Binding-site contacts:
Ligand atom OD2 contacts residue LYS339 of chain 5.A at 3.6 Å.
Ligand atom C contacts residue HIS446 of chain 5.A at 3.4 Å.
Ligand atom CB contacts residue GLN245 of chain 5.B at 3.6 Å.
Ligand atom CE2 contacts residue HIS446 of chain 5.A at 3.5 Å.
Ligand atom CE2 contacts residue MET179 of chain 5.B at 3.7 Å (hydrophobic).
Ligand atom CE2 contacts residue MET179 of chain 5.B at 3.9 Å (hydrophobic).
Ligand atom OH contacts residue THR445 of chain 5.A at 3.2 Å.
Ligand atom O contacts residue ARG450 of chain 5.A at 3.3 Å (salt-bridge).
Ligand atom CG2 contacts residue GLU155 of chain 5.A at 3.7 Å.
Ligand atom OH contacts residue MET179 of chain 5.B at 3.3 Å (h-bond).
Ligand atom CG1 contacts residue PHE451 of chain 5.A at 3.4 Å (hydrophobic).
Ligand atom CG contacts residue LYS339 of chain 5.A at 3.8 Å.
Ligand atom CE1 contacts residue PRO180 of chain 5.B at 3.2 Å (hydrophobic).
Ligand atom CE1 contacts residue THR445 of chain 5.A at 3.3 Å.
Ligand atom CD1 contacts residue PRO180 of chain 5.B at 3.4 Å (hydrophobic).
Ligand atom CZ contacts residue ASP172 of chain 5.B at 3.6 Å.
Ligand atom CB contacts residue LYS339 of chain 5.A at 2.9 Å.
Ligand atom CG1 contacts residue GLU155 of chain 5.A at 3.8 Å.
Ligand atom OD1 contacts residue GLU155 of chain 5.A at 3.8 Å.
Ligand atom OH contacts residue LEU239 of chain 5.B at 3.8 Å.
Ligand atom CG contacts residue ARG450 of chain 5.A at 3.5 Å.
Ligand atom CA contacts residue LYS339 of chain 5.A at 3.1 Å.
Ligand atom O contacts residue HIS446 of chain 5.A at 2.8 Å.
Ligand atom CB contacts residue ARG450 of chain 5.A at 3.6 Å.
Ligand atom N contacts residue LYS328 of chain 5.B at 3.8 Å.
Ligand atom CG contacts residue GLU155 of chain 5.A at 3.8 Å.
Ligand atom CG2 contacts residue LEU145 of chain 5.A at 3.8 Å (hydrophobic).
Ligand atom CZ contacts residue ARG149 of chain 5.A at 3.8 Å.
Ligand atom ND2 contacts residue GLU155 of chain 5.A at 3.1 Å (salt-bridge).
Ligand atom OH contacts residue HIS446 of chain 5.A at 3.1 Å (h-bond).
Ligand atom O contacts residue ARG149 of chain 5.A at 2.6 Å (salt-bridge).
Ligand atom CD contacts residue ARG450 of chain 5.A at 2.9 Å.
Ligand atom CZ contacts residue THR445 of chain 5.A at 3.4 Å.
Ligand atom C contacts residue ARG149 of chain 5.A at 3.8 Å.
Ligand atom CG1 contacts residue ARG450 of chain 5.A at 3.4 Å.
Ligand atom CE1 contacts residue ARG149 of chain 5.A at 3.6 Å.
Ligand atom CG contacts residue TYR244 of chain 5.B at 3.2 Å (hydrophobic).
Ligand atom OD1 contacts residue LYS339 of chain 5.A at 2.9 Å (salt-bridge).
Ligand atom CG contacts residue PRO452 of chain 5.A at 3.5 Å (hydrophobic).
Ligand atom CZ contacts residue HIS446 of chain 5.A at 3.7 Å.

Sequence of chain 5.A:
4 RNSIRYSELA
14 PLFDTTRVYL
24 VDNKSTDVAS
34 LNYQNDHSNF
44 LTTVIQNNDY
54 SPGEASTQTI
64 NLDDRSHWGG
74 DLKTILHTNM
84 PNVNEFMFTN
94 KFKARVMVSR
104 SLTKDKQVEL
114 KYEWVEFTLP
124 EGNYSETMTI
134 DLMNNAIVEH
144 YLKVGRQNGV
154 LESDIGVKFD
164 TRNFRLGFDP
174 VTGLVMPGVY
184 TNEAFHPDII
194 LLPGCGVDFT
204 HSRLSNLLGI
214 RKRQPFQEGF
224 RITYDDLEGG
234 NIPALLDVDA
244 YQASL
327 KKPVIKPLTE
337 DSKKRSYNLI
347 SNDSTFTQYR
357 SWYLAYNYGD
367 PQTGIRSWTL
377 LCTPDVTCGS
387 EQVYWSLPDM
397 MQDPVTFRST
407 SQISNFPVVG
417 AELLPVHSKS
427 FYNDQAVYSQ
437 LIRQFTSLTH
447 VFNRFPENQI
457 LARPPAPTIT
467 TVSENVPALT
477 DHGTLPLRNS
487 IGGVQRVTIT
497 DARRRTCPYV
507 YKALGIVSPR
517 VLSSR

A protein and the small-molecule ligand that binds it are described below.
Small molecule (SMILES): CC(C)[C@H](NC(=O)[C@@H]1CCCN1C(=O)[C@H](CC(N)=O)NC(=O)[C@H](Cc1ccccc1)NC(=O)[C@@H](N)[C@@H](C)O)C(=O)N[C@@H](Cc1ccc(O)cc1)C(=O)N1CCC[C@H]1C(=O)N[C@@H](Cc1ccc(O)cc1)C(=O)N[C@@H](CC(=O)O)C(=O)N[C@H](C=O)[C@@H](C)O

Sequence of chain 5.B:
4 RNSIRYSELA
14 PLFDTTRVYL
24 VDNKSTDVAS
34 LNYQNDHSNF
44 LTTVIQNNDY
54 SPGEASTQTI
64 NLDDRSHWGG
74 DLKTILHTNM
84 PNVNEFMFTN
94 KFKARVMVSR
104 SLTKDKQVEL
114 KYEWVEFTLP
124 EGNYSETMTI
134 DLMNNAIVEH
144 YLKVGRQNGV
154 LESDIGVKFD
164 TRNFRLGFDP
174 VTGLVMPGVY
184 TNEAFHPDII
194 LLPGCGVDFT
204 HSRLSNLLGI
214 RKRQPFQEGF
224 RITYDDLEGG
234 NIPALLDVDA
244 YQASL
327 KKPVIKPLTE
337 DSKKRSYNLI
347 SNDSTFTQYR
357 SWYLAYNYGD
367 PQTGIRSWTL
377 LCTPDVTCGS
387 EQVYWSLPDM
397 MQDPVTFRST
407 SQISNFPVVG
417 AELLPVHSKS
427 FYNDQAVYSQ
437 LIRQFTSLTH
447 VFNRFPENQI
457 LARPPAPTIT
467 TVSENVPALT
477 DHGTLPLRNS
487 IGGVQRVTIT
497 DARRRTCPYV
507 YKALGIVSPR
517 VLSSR